This protein binds this small molecule.
Small molecule (SMILES): Nc1nc2c(ncn2[C@@H]2O[C@H](CO[P](=O)(O)O[P](=O)(O)NP(=O)(O)O)[C@@H](O)[C@H]2O)c(=O)[nH]1

Sequence of chain 1.Y:
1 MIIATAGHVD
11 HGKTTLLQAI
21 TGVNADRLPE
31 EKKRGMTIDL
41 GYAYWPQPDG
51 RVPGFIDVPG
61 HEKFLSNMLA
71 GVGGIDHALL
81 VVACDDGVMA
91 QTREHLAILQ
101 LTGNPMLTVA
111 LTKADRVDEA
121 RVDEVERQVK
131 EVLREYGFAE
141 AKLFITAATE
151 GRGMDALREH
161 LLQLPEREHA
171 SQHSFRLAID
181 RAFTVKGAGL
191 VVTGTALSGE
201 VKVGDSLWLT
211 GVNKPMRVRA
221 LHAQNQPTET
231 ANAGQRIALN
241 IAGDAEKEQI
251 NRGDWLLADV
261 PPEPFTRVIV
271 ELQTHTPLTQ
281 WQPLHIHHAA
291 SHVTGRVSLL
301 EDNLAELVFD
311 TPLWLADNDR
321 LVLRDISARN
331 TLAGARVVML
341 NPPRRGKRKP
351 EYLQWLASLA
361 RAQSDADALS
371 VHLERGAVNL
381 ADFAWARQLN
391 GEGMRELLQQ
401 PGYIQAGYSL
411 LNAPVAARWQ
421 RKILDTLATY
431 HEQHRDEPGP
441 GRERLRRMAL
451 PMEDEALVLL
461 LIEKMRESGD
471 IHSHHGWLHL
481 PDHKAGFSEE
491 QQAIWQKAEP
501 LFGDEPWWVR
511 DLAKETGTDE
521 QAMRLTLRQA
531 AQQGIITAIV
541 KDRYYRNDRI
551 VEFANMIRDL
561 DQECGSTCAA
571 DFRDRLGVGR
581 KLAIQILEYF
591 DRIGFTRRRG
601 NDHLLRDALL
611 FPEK

Binding-site contacts:
Ligand atom O2G contacts residue THR37 of chain 1.Y at 3.2 Å.
Ligand atom O2B contacts residue LYS13 of chain 1.Y at 2.8 Å (salt-bridge).
Ligand atom PG contacts residue MG1 of chain 1.JB at 2.6 Å.
Ligand atom O1B contacts residue THR14 of chain 1.Y at 2.5 Å (h-bond).
Ligand atom O3G contacts residue VAL9 of chain 1.Y at 3.2 Å.
Ligand atom N3B contacts residue ASP10 of chain 1.Y at 3.5 Å (salt-bridge).
Ligand atom N7 contacts residue THR15 of chain 1.Y at 3.4 Å.
Ligand atom C8 contacts residue GLY12 of chain 1.Y at 3.5 Å.
Ligand atom O1A contacts residue LYS13 of chain 1.Y at 3.2 Å (salt-bridge).
Ligand atom O1A contacts residue THR14 of chain 1.Y at 2.7 Å (h-bond).
Ligand atom O1B contacts residue LYS13 of chain 1.Y at 3.2 Å.
Ligand atom N3B contacts residue MG1 of chain 1.JB at 2.1 Å.
Ligand atom C5 contacts residue THR149 of chain 1.Y at 3.0 Å.
Ligand atom N2 contacts residue ARG116 of chain 1.Y at 3.3 Å.
Ligand atom O6 contacts residue ALA147 of chain 1.Y at 3.0 Å.
Ligand atom O1B contacts residue MG1 of chain 1.JB at 2.2 Å.
Ligand atom N7 contacts residue THR149 of chain 1.Y at 3.2 Å (h-bond).
Ligand atom O1B contacts residue ASP57 of chain 1.Y at 3.5 Å (salt-bridge).
Ligand atom O1G contacts residue VAL58 of chain 1.Y at 3.2 Å (h-bond).
Ligand atom O1A contacts residue THR15 of chain 1.Y at 2.8 Å (h-bond).
Ligand atom O1G contacts residue ASP57 of chain 1.Y at 2.9 Å (salt-bridge).
Ligand atom O2A contacts residue THR14 of chain 1.Y at 3.5 Å.
Ligand atom O3G contacts residue ASP10 of chain 1.Y at 3.5 Å (salt-bridge).
Ligand atom O3A contacts residue ASP10 of chain 1.Y at 3.2 Å.
Ligand atom C8 contacts residue THR15 of chain 1.Y at 3.3 Å.
Ligand atom O1G contacts residue THR37 of chain 1.Y at 3.2 Å.
Ligand atom O2B contacts residue ASP10 of chain 1.Y at 3.3 Å (salt-bridge).
Ligand atom O2B contacts residue HIS11 of chain 1.Y at 3.3 Å (h-bond).
Ligand atom PB contacts residue MG1 of chain 1.JB at 2.5 Å.
Ligand atom O5' contacts residue GLY12 of chain 1.Y at 3.5 Å (h-bond).
Ligand atom O6 contacts residue ALA148 of chain 1.Y at 2.6 Å (h-bond).
Ligand atom C1' contacts residue LYS113 of chain 1.Y at 3.6 Å.
Ligand atom O1A contacts residue GLY12 of chain 1.Y at 3.0 Å.
Ligand atom N1 contacts residue ASP115 of chain 1.Y at 3.3 Å (salt-bridge).
Ligand atom N2 contacts residue ASP115 of chain 1.Y at 3.0 Å (salt-bridge).
Ligand atom O3G contacts residue LYS13 of chain 1.Y at 3.1 Å.
Ligand atom O6 contacts residue THR149 of chain 1.Y at 2.5 Å (h-bond).
Ligand atom C6 contacts residue THR149 of chain 1.Y at 3.1 Å.
Ligand atom O1G contacts residue MG1 of chain 1.JB at 2.3 Å.
Ligand atom C5' contacts residue THR15 of chain 1.Y at 3.5 Å.